Binding-site contacts:
Ligand atom C36 contacts residue VAL84 of chain 1.A at 3.6 Å (hydrophobic).
Ligand atom C27 contacts residue VAL32 of chain 1.B at 3.6 Å (hydrophobic).
Ligand atom O5 contacts residue ALA28 of chain 1.A at 3.7 Å.
Ligand atom O27 contacts residue ASP29 of chain 1.B at 3.5 Å (salt-bridge).
Ligand atom O4 contacts residue GLY27 of chain 1.B at 3.3 Å.
Ligand atom C33 contacts residue PRO81 of chain 1.A at 3.3 Å (hydrophobic).
Ligand atom O1 contacts residue ILE50 of chain 1.A at 3.0 Å (h-bond).
Ligand atom O5 contacts residue ASP25 of chain 1.B at 3.1 Å (salt-bridge).
Ligand atom C66 contacts residue ILE50 of chain 1.A at 3.5 Å (hydrophobic).
Ligand atom C4 contacts residue ASP25 of chain 1.B at 3.5 Å.
Ligand atom C70 contacts residue GLY49 of chain 1.A at 3.5 Å.
Ligand atom C65 contacts residue PRO81 of chain 1.B at 3.4 Å (hydrophobic).
Ligand atom C5 contacts residue ASP25 of chain 1.A at 3.3 Å.
Ligand atom C26 contacts residue GLY48 of chain 1.B at 3.0 Å.
Ligand atom O77 contacts residue ASP29 of chain 1.A at 3.3 Å (salt-bridge).
Ligand atom O77 contacts residue ASP30 of chain 1.A at 2.9 Å (salt-bridge).
Ligand atom C35 contacts residue PHE82 of chain 1.A at 3.7 Å (hydrophobic).
Ligand atom O5 contacts residue GLY27 of chain 1.A at 3.1 Å.
Ligand atom C4 contacts residue ASP25 of chain 1.A at 3.7 Å.
Ligand atom O4 contacts residue ALA28 of chain 1.B at 3.6 Å.
Ligand atom C35 contacts residue LEU23 of chain 1.A at 3.7 Å (hydrophobic).
Ligand atom C77 contacts residue VAL32 of chain 1.A at 3.6 Å (hydrophobic).
Ligand atom C62 contacts residue GLY27 of chain 1.A at 3.4 Å.
Ligand atom C27 contacts residue ASP30 of chain 1.B at 3.4 Å.
Ligand atom O1 contacts residue ILE50 of chain 1.B at 3.4 Å (h-bond).
Ligand atom C23 contacts residue ALA28 of chain 1.B at 3.5 Å (hydrophobic).
Ligand atom C30 contacts residue ASP25 of chain 1.A at 3.7 Å.
Ligand atom C25 contacts residue GLY48 of chain 1.B at 3.6 Å.
Ligand atom C20 contacts residue GLY49 of chain 1.B at 3.5 Å.
Ligand atom C77 contacts residue ASP30 of chain 1.A at 3.4 Å.
Ligand atom O5 contacts residue ASP25 of chain 1.A at 3.0 Å (salt-bridge).
Ligand atom C75 contacts residue ALA28 of chain 1.A at 3.7 Å (hydrophobic).
Ligand atom C23 contacts residue ILE50 of chain 1.A at 3.7 Å (hydrophobic).
Ligand atom C36 contacts residue LEU23 of chain 1.A at 3.6 Å (hydrophobic).
Ligand atom O4 contacts residue ASP25 of chain 1.A at 3.1 Å (salt-bridge).
Ligand atom C72 contacts residue GLY48 of chain 1.A at 3.3 Å.
Ligand atom O1 contacts residue GLY49 of chain 1.A at 3.7 Å.
Ligand atom C22 contacts residue ILE50 of chain 1.A at 3.3 Å (hydrophobic).
Ligand atom O4 contacts residue ASP25 of chain 1.B at 3.2 Å (salt-bridge).
Ligand atom O27 contacts residue ASP30 of chain 1.B at 3.0 Å (salt-bridge).

A protein and the small-molecule ligand that binds it are described below.
Small molecule (SMILES): O=C1N(Cc2ccc(CO)cc2)[C@H](Cc2ccccc2)[C@H](O)[C@@H](O)[C@@H](Cc2ccccc2)N1Cc1ccc(CO)cc1

Sequence of chain 1.B:
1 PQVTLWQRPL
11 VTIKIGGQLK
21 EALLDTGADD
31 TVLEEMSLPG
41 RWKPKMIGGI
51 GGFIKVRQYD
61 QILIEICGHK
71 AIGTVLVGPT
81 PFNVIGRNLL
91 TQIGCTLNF

Sequence of chain 1.A:
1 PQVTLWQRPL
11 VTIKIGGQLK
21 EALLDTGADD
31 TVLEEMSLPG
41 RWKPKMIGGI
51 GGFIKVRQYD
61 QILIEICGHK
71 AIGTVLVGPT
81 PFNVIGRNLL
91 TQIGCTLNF